Sequence of chain 1.A:
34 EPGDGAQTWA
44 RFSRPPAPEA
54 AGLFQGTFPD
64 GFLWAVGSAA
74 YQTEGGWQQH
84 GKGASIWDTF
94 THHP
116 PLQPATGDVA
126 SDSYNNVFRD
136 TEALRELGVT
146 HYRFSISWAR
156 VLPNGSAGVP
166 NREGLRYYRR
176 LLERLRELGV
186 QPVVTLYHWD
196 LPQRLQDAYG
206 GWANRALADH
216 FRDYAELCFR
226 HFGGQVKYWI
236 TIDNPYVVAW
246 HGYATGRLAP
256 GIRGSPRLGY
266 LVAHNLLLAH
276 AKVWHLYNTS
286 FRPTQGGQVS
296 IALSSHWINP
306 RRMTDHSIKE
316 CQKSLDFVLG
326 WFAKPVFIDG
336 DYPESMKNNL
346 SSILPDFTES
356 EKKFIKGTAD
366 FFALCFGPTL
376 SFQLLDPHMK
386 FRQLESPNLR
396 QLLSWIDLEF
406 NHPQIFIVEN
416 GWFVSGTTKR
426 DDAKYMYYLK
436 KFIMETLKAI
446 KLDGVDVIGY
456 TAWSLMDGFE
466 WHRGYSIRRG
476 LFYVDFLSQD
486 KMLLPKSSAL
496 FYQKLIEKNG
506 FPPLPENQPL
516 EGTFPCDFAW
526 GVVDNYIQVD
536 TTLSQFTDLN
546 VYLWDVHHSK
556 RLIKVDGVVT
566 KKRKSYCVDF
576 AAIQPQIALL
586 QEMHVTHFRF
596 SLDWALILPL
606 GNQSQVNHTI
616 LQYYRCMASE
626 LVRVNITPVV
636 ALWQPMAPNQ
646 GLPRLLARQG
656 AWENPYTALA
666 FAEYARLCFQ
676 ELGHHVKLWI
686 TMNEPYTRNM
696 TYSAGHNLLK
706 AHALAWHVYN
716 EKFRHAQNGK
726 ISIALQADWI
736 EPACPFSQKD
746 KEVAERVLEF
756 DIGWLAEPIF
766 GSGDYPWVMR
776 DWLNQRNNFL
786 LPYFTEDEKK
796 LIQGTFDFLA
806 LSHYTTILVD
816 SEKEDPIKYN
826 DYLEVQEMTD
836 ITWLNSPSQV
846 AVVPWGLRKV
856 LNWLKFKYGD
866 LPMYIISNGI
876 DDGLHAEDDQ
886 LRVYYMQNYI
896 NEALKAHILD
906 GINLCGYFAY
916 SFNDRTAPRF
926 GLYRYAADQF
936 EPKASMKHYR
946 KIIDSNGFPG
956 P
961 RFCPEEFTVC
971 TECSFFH

The small molecule below binds the protein below.
Small molecule (SMILES): CC(=O)N[C@@H]1[C@@H](O)[C@H](O)[C@@H](CO)O[C@H]1O

Binding-site contacts:
Ligand atom N2 contacts residue THR614 of chain 1.A at 3.8 Å.
Ligand atom C8 contacts residue ASN612 of chain 1.A at 4.5 Å.
Ligand atom C1 contacts residue THR614 of chain 1.A at 3.3 Å.
Ligand atom O6 contacts residue ILE615 of chain 1.A at 4.2 Å.
Ligand atom C3 contacts residue THR614 of chain 1.A at 4.3 Å.
Ligand atom C6 contacts residue THR536 of chain 1.A at 3.8 Å.
Ligand atom O6 contacts residue THR536 of chain 1.A at 3.3 Å.
Ligand atom C2 contacts residue THR614 of chain 1.A at 4.0 Å.
Ligand atom C1 contacts residue ASN612 of chain 1.A at 1.4 Å.
Ligand atom O6 contacts residue LEU601 of chain 1.A at 4.5 Å.
Ligand atom C4 contacts residue ASN612 of chain 1.A at 4.2 Å.
Ligand atom O4 contacts residue THR536 of chain 1.A at 3.9 Å.
Ligand atom N2 contacts residue ASN612 of chain 1.A at 2.9 Å (h-bond).
Ligand atom C5 contacts residue ASN612 of chain 1.A at 3.7 Å.
Ligand atom C5 contacts residue THR536 of chain 1.A at 3.8 Å.
Ligand atom C2 contacts residue ASN612 of chain 1.A at 2.5 Å.
Ligand atom C3 contacts residue ASN612 of chain 1.A at 3.8 Å.
Ligand atom O5 contacts residue THR614 of chain 1.A at 4.3 Å.
Ligand atom O5 contacts residue ASN612 of chain 1.A at 2.4 Å (h-bond).
Ligand atom O7 contacts residue ASN612 of chain 1.A at 3.5 Å (h-bond).
Ligand atom C7 contacts residue ASN612 of chain 1.A at 3.4 Å.